Binding-site contacts:
Ligand atom C7 contacts residue ASN80 of chain 1.C at 3.6 Å.
Ligand atom O6 contacts residue THR82 of chain 1.C at 3.1 Å (h-bond).
Ligand atom O7 contacts residue ASN80 of chain 1.C at 3.7 Å.
Ligand atom C5 contacts residue ASN80 of chain 1.C at 3.6 Å.
Ligand atom C1 contacts residue ASN80 of chain 1.C at 1.4 Å.
Ligand atom C6 contacts residue THR82 of chain 1.C at 4.0 Å.
Ligand atom C8 contacts residue ASN48 of chain 1.C at 3.7 Å.
Ligand atom O5 contacts residue THR82 of chain 1.C at 3.0 Å (h-bond).
Ligand atom C5 contacts residue THR82 of chain 1.C at 3.8 Å.
Ligand atom C1 contacts residue THR82 of chain 1.C at 3.6 Å.
Ligand atom C2 contacts residue ASN80 of chain 1.C at 2.5 Å.
Ligand atom O7 contacts residue VAL38 of chain 1.C at 3.9 Å.
Ligand atom O5 contacts residue ASN80 of chain 1.C at 2.3 Å (h-bond).
Ligand atom C7 contacts residue VAL38 of chain 1.C at 3.9 Å (hydrophobic).
Ligand atom N2 contacts residue ASN80 of chain 1.C at 3.0 Å (h-bond).
Ligand atom C8 contacts residue VAL38 of chain 1.C at 3.7 Å (hydrophobic).
Ligand atom C4 contacts residue ASN80 of chain 1.C at 4.2 Å.
Ligand atom C3 contacts residue ASN80 of chain 1.C at 3.8 Å.

Sequence of chain 1.C:
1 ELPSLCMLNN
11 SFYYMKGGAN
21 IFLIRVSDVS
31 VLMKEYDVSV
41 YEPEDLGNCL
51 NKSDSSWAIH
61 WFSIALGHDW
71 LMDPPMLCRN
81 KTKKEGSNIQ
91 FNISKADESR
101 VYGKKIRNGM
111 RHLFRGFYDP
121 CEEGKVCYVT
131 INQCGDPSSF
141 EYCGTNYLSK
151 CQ

The protein below binds the small molecule below.
Small molecule (SMILES): CC(=O)N[C@@H]1[C@@H](O)[C@H](O)[C@@H](CO)O[C@H]1O